Binding-site contacts:
Ligand atom O7 contacts residue MET286 of chain 1.A at 3.8 Å.
Ligand atom C8 contacts residue LYS288 of chain 1.A at 3.7 Å.
Ligand atom C5 contacts residue ASN250 of chain 1.A at 3.8 Å.
Ligand atom O4 contacts residue PRO128 of chain 1.D at 3.5 Å (h-bond).
Ligand atom C7 contacts residue MET286 of chain 1.A at 3.1 Å (hydrophobic).
Ligand atom C2 contacts residue ASN250 of chain 1.A at 4.4 Å.
Ligand atom O3 contacts residue ASN250 of chain 1.A at 4.5 Å.
Ligand atom O6 contacts residue ASN250 of chain 1.A at 3.1 Å (h-bond).
Ligand atom C3 contacts residue PHE287 of chain 1.A at 4.4 Å (hydrophobic).
Ligand atom C6 contacts residue ASN250 of chain 1.A at 4.0 Å.
Ligand atom N2 contacts residue PHE287 of chain 1.A at 4.5 Å.
Ligand atom C6 contacts residue PRO128 of chain 1.D at 3.8 Å (hydrophobic).
Ligand atom C8 contacts residue PHE287 of chain 1.A at 4.2 Å (hydrophobic).
Ligand atom C1 contacts residue ASN250 of chain 1.A at 3.2 Å.
Ligand atom C2 contacts residue PHE287 of chain 1.A at 4.2 Å (hydrophobic).
Ligand atom C7 contacts residue PHE287 of chain 1.A at 3.7 Å (hydrophobic).
Ligand atom C8 contacts residue MET286 of chain 1.A at 3.2 Å (hydrophobic).
Ligand atom O6 contacts residue VAL126 of chain 1.D at 3.9 Å.
Ligand atom C3 contacts residue MET286 of chain 1.A at 4.4 Å (hydrophobic).
Ligand atom O7 contacts residue LYS288 of chain 1.A at 4.3 Å.
Ligand atom O3 contacts residue PHE287 of chain 1.A at 3.7 Å.
Ligand atom C6 contacts residue VAL126 of chain 1.D at 4.0 Å (hydrophobic).
Ligand atom O5 contacts residue ASN250 of chain 1.A at 2.6 Å (h-bond).
Ligand atom N2 contacts residue MET286 of chain 1.A at 3.2 Å (h-bond).
Ligand atom O7 contacts residue PHE287 of chain 1.A at 2.8 Å (h-bond).
Ligand atom C2 contacts residue MET286 of chain 1.A at 3.9 Å (hydrophobic).
Ligand atom C4 contacts residue PRO128 of chain 1.D at 4.0 Å (hydrophobic).
Ligand atom C7 contacts residue LYS288 of chain 1.A at 4.4 Å.

Sequence of chain 1.A:
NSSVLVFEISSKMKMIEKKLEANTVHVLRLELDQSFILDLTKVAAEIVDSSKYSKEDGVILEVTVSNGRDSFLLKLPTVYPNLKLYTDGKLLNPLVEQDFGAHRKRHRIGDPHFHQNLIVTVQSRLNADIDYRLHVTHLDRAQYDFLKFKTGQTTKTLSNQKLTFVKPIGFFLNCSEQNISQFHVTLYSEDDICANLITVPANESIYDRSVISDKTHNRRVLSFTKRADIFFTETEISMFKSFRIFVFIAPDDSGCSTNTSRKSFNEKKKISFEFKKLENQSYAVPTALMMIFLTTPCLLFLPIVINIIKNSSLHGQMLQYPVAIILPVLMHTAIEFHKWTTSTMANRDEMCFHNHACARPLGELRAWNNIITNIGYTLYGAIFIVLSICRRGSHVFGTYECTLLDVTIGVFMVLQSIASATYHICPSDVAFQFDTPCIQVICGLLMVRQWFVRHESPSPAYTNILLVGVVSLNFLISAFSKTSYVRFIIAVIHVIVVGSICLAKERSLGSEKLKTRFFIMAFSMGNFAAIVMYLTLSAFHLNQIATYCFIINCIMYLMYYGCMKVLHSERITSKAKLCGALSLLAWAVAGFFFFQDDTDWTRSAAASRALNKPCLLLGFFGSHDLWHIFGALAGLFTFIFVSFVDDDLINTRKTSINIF

A protein and the small-molecule ligand that binds it are described below.
Small molecule (SMILES): CC(=O)N[C@H]1[C@H](O[C@H]2[C@H](O)[C@@H](NC(C)=O)CO[C@@H]2CO)O[C@H](CO)[C@@H](O)[C@@H]1O

Sequence of chain 1.D:
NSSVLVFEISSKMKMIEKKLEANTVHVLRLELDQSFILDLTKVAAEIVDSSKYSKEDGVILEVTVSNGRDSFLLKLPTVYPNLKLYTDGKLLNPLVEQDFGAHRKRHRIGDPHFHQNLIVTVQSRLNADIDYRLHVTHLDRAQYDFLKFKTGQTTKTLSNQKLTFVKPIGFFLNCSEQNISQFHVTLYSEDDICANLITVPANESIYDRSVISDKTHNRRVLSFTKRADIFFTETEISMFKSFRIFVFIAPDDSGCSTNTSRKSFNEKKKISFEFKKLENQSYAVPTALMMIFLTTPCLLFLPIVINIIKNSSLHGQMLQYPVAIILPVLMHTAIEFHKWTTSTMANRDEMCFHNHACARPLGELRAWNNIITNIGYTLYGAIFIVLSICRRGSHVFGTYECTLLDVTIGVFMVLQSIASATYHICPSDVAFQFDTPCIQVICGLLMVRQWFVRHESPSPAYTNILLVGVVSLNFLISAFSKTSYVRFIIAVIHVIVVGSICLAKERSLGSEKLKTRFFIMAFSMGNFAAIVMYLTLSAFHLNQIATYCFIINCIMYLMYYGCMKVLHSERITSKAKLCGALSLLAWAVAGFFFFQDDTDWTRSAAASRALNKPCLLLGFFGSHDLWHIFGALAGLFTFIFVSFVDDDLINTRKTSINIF